Binding-site contacts:
Ligand atom C2 contacts residue ASN287 of chain 3.A at 2.5 Å.
Ligand atom C8 contacts residue ASN287 of chain 3.A at 4.4 Å.
Ligand atom C1 contacts residue ASN287 of chain 3.A at 1.4 Å.
Ligand atom C4 contacts residue ASN287 of chain 3.A at 4.2 Å.
Ligand atom O7 contacts residue ASN287 of chain 3.A at 3.6 Å.
Ligand atom N2 contacts residue ASN287 of chain 3.A at 2.9 Å (h-bond).
Ligand atom C3 contacts residue ASN287 of chain 3.A at 3.8 Å.
Ligand atom O5 contacts residue ASN287 of chain 3.A at 2.4 Å (h-bond).
Ligand atom C7 contacts residue ASN287 of chain 3.A at 3.4 Å.
Ligand atom C5 contacts residue ASN287 of chain 3.A at 3.7 Å.

The protein below binds the small molecule below.
Small molecule (SMILES): CC(=O)N[C@@H]1[C@@H](O)[C@H](O)[C@@H](CO)O[C@H]1O

Sequence of chain 3.A:
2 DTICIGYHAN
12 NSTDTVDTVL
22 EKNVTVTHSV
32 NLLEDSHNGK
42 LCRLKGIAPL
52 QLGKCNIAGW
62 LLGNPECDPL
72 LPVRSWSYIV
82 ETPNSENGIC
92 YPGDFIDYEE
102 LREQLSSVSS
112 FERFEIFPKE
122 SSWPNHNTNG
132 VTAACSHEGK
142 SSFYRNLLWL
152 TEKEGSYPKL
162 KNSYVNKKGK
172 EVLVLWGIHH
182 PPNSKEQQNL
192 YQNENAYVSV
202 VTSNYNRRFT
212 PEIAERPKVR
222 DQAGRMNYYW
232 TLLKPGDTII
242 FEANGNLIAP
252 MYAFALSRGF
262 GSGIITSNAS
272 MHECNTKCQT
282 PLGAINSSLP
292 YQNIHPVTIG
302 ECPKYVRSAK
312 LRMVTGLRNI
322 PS